Sequence of chain 4.A:
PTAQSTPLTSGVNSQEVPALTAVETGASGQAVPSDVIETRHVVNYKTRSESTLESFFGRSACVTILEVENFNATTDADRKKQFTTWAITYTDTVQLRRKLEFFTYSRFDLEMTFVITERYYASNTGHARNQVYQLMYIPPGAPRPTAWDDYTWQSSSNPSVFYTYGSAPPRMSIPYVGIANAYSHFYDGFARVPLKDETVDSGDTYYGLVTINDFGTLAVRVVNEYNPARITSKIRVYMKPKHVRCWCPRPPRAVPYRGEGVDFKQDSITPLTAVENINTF

Binding-site contacts:
Ligand atom C11 contacts residue ARG143 of chain 3.A at 4.0 Å.
Ligand atom C4 contacts residue TYR145 of chain 3.A at 3.6 Å (hydrophobic).
Ligand atom O4 contacts residue TYR250 of chain 4.A at 3.4 Å.
Ligand atom C3 contacts residue PRO252 of chain 4.A at 3.8 Å (hydrophobic).
Ligand atom C9 contacts residue TYR145 of chain 3.A at 4.4 Å (hydrophobic).
Ligand atom O4 contacts residue TYR145 of chain 3.A at 4.2 Å.
Ligand atom O4 contacts residue ASN251 of chain 4.A at 4.1 Å.
Ligand atom O1A contacts residue ALA146 of chain 3.A at 3.2 Å.
Ligand atom N5 contacts residue TYR250 of chain 4.A at 4.4 Å.
Ligand atom C10 contacts residue TYR145 of chain 3.A at 3.6 Å (hydrophobic).
Ligand atom C11 contacts residue TYR250 of chain 4.A at 3.7 Å (hydrophobic).
Ligand atom O4 contacts residue PRO252 of chain 4.A at 3.6 Å.
Ligand atom O8 contacts residue ALA146 of chain 3.A at 3.3 Å.
Ligand atom C8 contacts residue ALA146 of chain 3.A at 4.5 Å (hydrophobic).
Ligand atom C11 contacts residue TYR145 of chain 3.A at 3.7 Å (hydrophobic).
Ligand atom C6 contacts residue ALA146 of chain 3.A at 4.2 Å (hydrophobic).
Ligand atom O10 contacts residue TYR250 of chain 4.A at 2.8 Å (h-bond).
Ligand atom C7 contacts residue TYR145 of chain 3.A at 3.9 Å (hydrophobic).
Ligand atom O1A contacts residue ASN148 of chain 3.A at 4.3 Å.
Ligand atom O1B contacts residue ALA146 of chain 3.A at 4.3 Å.
Ligand atom O1B contacts residue SER147 of chain 3.A at 2.7 Å (h-bond).
Ligand atom O1A contacts residue SER147 of chain 3.A at 3.1 Å (h-bond).
Ligand atom C5 contacts residue TYR145 of chain 3.A at 3.3 Å (hydrophobic).
Ligand atom C1 contacts residue SER147 of chain 3.A at 3.6 Å.
Ligand atom C10 contacts residue TYR250 of chain 4.A at 3.5 Å (hydrophobic).
Ligand atom O1B contacts residue PRO252 of chain 4.A at 3.3 Å.
Ligand atom C4 contacts residue PRO252 of chain 4.A at 3.7 Å (hydrophobic).
Ligand atom C1 contacts residue PRO252 of chain 4.A at 4.0 Å (hydrophobic).
Ligand atom C6 contacts residue TYR145 of chain 3.A at 3.4 Å (hydrophobic).
Ligand atom C1 contacts residue ALA146 of chain 3.A at 4.0 Å (hydrophobic).
Ligand atom N5 contacts residue TYR145 of chain 3.A at 2.6 Å (h-bond).

Sequence of chain 3.A:
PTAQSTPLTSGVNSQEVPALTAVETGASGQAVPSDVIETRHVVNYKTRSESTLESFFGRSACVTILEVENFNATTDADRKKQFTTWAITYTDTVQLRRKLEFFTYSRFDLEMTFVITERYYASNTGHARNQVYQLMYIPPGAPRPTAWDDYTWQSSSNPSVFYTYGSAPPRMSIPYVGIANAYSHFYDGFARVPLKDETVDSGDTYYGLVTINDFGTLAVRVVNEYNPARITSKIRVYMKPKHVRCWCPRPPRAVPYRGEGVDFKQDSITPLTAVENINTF

The small molecule below binds the protein below.
Small molecule (SMILES): CC(=O)N[C@H]1[C@H]([C@H](O)[C@H](O)CO)O[C@@](O)(C(=O)O)C[C@@H]1O